Sequence of chain 1.A:
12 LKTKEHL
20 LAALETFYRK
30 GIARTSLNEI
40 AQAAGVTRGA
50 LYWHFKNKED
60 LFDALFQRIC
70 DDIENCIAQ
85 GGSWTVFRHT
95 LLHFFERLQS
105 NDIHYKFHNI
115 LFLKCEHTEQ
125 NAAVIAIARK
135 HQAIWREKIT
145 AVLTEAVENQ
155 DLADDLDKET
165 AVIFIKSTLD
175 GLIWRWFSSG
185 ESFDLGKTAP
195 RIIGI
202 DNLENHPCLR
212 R

This protein binds this small molecule.
Small molecule (SMILES): C[C@]12CC[C@@H]3c4ccc(O)cc4CC[C@H]3[C@@H]1CC[C@@H]2O

Binding-site contacts:
Ligand atom O3 contacts residue ILE76 of chain 1.A at 4.2 Å.
Ligand atom C10 contacts residue TRP139 of chain 1.A at 4.2 Å (hydrophobic).
Ligand atom C5 contacts residue THR94 of chain 1.A at 4.1 Å.
Ligand atom C15 contacts residue LEU173 of chain 1.A at 4.5 Å (hydrophobic).
Ligand atom C9 contacts residue TRP139 of chain 1.A at 3.9 Å (hydrophobic).
Ligand atom C16 contacts residue ILE177 of chain 1.A at 3.6 Å (hydrophobic).
Ligand atom O17 contacts residue TRP139 of chain 1.A at 4.4 Å.
Ligand atom C7 contacts residue LEU95 of chain 1.A at 4.1 Å (hydrophobic).
Ligand atom C4 contacts residue THR94 of chain 1.A at 3.6 Å.
Ligand atom C7 contacts residue PHE98 of chain 1.A at 3.9 Å (hydrophobic).
Ligand atom O17 contacts residue ASP174 of chain 1.A at 3.4 Å (salt-bridge).
Ligand atom C8 contacts residue LEU173 of chain 1.A at 4.4 Å (hydrophobic).
Ligand atom C18 contacts residue LEU173 of chain 1.A at 3.1 Å (hydrophobic).
Ligand atom C8 contacts residue LEU95 of chain 1.A at 4.2 Å (hydrophobic).
Ligand atom C16 contacts residue PHE98 of chain 1.A at 3.3 Å (hydrophobic).
Ligand atom C11 contacts residue ILE143 of chain 1.A at 3.6 Å (hydrophobic).
Ligand atom O3 contacts residue PHE91 of chain 1.A at 3.7 Å.
Ligand atom C4 contacts residue PHE91 of chain 1.A at 3.8 Å (hydrophobic).
Ligand atom C15 contacts residue PHE98 of chain 1.A at 3.3 Å (hydrophobic).
Ligand atom C5 contacts residue PHE91 of chain 1.A at 4.3 Å (hydrophobic).
Ligand atom C11 contacts residue TRP139 of chain 1.A at 3.4 Å (hydrophobic).
Ligand atom C1 contacts residue TRP139 of chain 1.A at 3.8 Å (hydrophobic).
Ligand atom C17 contacts residue TRP139 of chain 1.A at 3.9 Å (hydrophobic).
Ligand atom C3 contacts residue PHE91 of chain 1.A at 3.8 Å (hydrophobic).
Ligand atom C6 contacts residue LEU95 of chain 1.A at 3.6 Å (hydrophobic).
Ligand atom C6 contacts residue THR94 of chain 1.A at 3.8 Å.
Ligand atom C13 contacts residue TRP139 of chain 1.A at 4.1 Å (hydrophobic).
Ligand atom C2 contacts residue PHE91 of chain 1.A at 4.2 Å (hydrophobic).
Ligand atom C1 contacts residue ILE143 of chain 1.A at 3.9 Å (hydrophobic).
Ligand atom C2 contacts residue ILE143 of chain 1.A at 4.3 Å (hydrophobic).
Ligand atom C2 contacts residue LYS142 of chain 1.A at 4.1 Å.
Ligand atom C13 contacts residue LEU173 of chain 1.A at 4.4 Å (hydrophobic).
Ligand atom C12 contacts residue TRP139 of chain 1.A at 3.3 Å (hydrophobic).
Ligand atom O3 contacts residue VAL146 of chain 1.A at 3.9 Å.
Ligand atom C1 contacts residue LYS142 of chain 1.A at 4.5 Å.
Ligand atom C14 contacts residue PHE98 of chain 1.A at 4.3 Å (hydrophobic).
Ligand atom C12 contacts residue ILE143 of chain 1.A at 4.4 Å (hydrophobic).
Ligand atom C5 contacts residue LEU95 of chain 1.A at 4.3 Å (hydrophobic).